A protein and the small-molecule ligand that binds it are described below.
Small molecule (SMILES): CC(=O)N[C@H]1[C@H](O[C@H]2[C@H](O)[C@@H](NC(C)=O)CO[C@@H]2CO)O[C@H](CO)[C@@H](O)[C@@H]1O

Binding-site contacts:
Ligand atom C1 contacts residue ASN456 of chain 2.A at 1.5 Å.
Ligand atom C5 contacts residue ASN456 of chain 2.A at 3.8 Å.
Ligand atom N2 contacts residue GLU454 of chain 2.A at 3.8 Å.
Ligand atom O5 contacts residue ASN456 of chain 2.A at 2.4 Å (h-bond).
Ligand atom C8 contacts residue GLU454 of chain 2.A at 3.8 Å.
Ligand atom C4 contacts residue ASN456 of chain 2.A at 4.3 Å.
Ligand atom C3 contacts residue ASN456 of chain 2.A at 3.9 Å.
Ligand atom C2 contacts residue ASN456 of chain 2.A at 2.5 Å.
Ligand atom C7 contacts residue ASN456 of chain 2.A at 3.8 Å.
Ligand atom C8 contacts residue LEU455 of chain 2.A at 4.1 Å (hydrophobic).
Ligand atom C7 contacts residue GLU454 of chain 2.A at 4.2 Å.
Ligand atom N2 contacts residue ASN456 of chain 2.A at 3.0 Å (h-bond).
Ligand atom O7 contacts residue ASN456 of chain 2.A at 4.1 Å.

Sequence of chain 2.A:
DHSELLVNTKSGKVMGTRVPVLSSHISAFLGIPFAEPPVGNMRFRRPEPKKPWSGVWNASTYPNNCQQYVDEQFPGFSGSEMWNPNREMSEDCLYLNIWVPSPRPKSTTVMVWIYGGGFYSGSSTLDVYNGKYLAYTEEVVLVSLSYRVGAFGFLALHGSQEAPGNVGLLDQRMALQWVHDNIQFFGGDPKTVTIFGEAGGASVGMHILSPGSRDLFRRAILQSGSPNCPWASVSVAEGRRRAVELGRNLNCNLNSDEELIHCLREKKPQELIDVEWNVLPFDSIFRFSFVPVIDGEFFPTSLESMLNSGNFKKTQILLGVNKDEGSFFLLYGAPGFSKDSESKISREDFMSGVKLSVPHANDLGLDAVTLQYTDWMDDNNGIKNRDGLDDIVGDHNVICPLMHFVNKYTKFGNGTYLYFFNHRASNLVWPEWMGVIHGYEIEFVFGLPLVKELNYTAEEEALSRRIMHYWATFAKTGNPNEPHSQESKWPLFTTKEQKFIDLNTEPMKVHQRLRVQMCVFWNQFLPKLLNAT